Binding-site contacts:
Ligand atom CAQ contacts residue ASP125 of chain 1.D at 3.6 Å.
Ligand atom CBE contacts residue LEU172 of chain 1.D at 3.8 Å (hydrophobic).
Ligand atom NAU contacts residue LEU119 of chain 1.D at 2.7 Å (h-bond).
Ligand atom CBD contacts residue LEU119 of chain 1.D at 3.6 Å (hydrophobic).
Ligand atom CAY contacts residue VAL184 of chain 1.D at 3.6 Å (hydrophobic).
Ligand atom OAV contacts residue ILE43 of chain 1.D at 3.2 Å.
Ligand atom CAA contacts residue LYS45 of chain 1.D at 3.2 Å.
Ligand atom CAL contacts residue ASN122 of chain 1.D at 3.8 Å.
Ligand atom NAS contacts residue LEU172 of chain 1.D at 3.4 Å.
Ligand atom NAU contacts residue SER120 of chain 1.D at 3.9 Å.
Ligand atom CAJ contacts residue VAL184 of chain 1.D at 3.6 Å (hydrophobic).
Ligand atom NAD contacts residue LEU172 of chain 1.D at 3.7 Å.
Ligand atom CAM contacts residue SER120 of chain 1.D at 3.3 Å.
Ligand atom CAI contacts residue VAL51 of chain 1.D at 3.8 Å (hydrophobic).
Ligand atom CAH contacts residue VAL184 of chain 1.D at 3.9 Å (hydrophobic).
Ligand atom CAR contacts residue ASP125 of chain 1.D at 3.4 Å.
Ligand atom CBA contacts residue ALA64 of chain 1.D at 3.8 Å (hydrophobic).
Ligand atom CBA contacts residue LEU172 of chain 1.D at 3.3 Å (hydrophobic).
Ligand atom CBE contacts residue LEU119 of chain 1.D at 3.6 Å (hydrophobic).
Ligand atom CAL contacts residue TYR121 of chain 1.D at 3.8 Å (hydrophobic).
Ligand atom OAE contacts residue VAL51 of chain 1.D at 3.8 Å.
Ligand atom CAC contacts residue ASP125 of chain 1.D at 3.7 Å.
Ligand atom NBH contacts residue ASP125 of chain 1.D at 3.3 Å (salt-bridge).
Ligand atom NAU contacts residue MET118 of chain 1.D at 3.9 Å.
Ligand atom CAP contacts residue ASP125 of chain 1.D at 3.6 Å.
Ligand atom CAQ contacts residue ASN122 of chain 1.D at 3.9 Å.
Ligand atom NBI contacts residue ASP125 of chain 1.D at 3.5 Å (salt-bridge).
Ligand atom CBD contacts residue SER120 of chain 1.D at 3.7 Å.
Ligand atom CAK contacts residue VAL51 of chain 1.D at 3.6 Å (hydrophobic).
Ligand atom NAT contacts residue ASP185 of chain 1.D at 3.9 Å.
Ligand atom SAW contacts residue ILE43 of chain 1.D at 3.9 Å.
Ligand atom CBG contacts residue LEU172 of chain 1.D at 3.6 Å (hydrophobic).
Ligand atom NAD contacts residue ALA64 of chain 1.D at 3.8 Å.
Ligand atom CBB contacts residue VAL184 of chain 1.D at 3.8 Å (hydrophobic).
Ligand atom NAS contacts residue LEU119 of chain 1.D at 3.5 Å (h-bond).
Ligand atom NAD contacts residue VAL100 of chain 1.D at 3.8 Å.
Ligand atom NAD contacts residue GLU117 of chain 1.D at 3.3 Å (salt-bridge).
Ligand atom OAF contacts residue VAL184 of chain 1.D at 3.5 Å.
Ligand atom CBF contacts residue ILE43 of chain 1.D at 3.8 Å (hydrophobic).
Ligand atom NAS contacts residue MET118 of chain 1.D at 3.8 Å.

A protein and the small-molecule ligand that binds it are described below.
Small molecule (SMILES): CCC(=O)Nc1ccc(C(=O)c2sc(Nc3ccc(N4CCN(C)CC4)cc3OC)nc2N)cc1

Sequence of chain 1.D:
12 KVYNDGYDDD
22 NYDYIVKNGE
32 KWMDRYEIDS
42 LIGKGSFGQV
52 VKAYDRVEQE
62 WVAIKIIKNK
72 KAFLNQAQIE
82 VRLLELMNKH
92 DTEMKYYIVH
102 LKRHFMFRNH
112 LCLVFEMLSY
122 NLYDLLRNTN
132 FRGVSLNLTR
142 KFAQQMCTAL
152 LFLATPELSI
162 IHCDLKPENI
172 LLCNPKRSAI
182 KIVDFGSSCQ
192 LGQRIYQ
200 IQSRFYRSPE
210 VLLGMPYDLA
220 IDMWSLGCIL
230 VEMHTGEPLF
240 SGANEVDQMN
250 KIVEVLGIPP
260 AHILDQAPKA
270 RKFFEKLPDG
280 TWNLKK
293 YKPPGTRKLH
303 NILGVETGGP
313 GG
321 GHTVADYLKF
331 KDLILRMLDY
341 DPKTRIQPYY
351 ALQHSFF